This protein binds this small molecule.
Small molecule (SMILES): CC(=O)N[C@H]1[C@H](O[C@H]2[C@H](O)[C@@H](NC(C)=O)CO[C@@H]2CO)O[C@H](CO)[C@@H](O)[C@@H]1O

Sequence of chain 1.A:
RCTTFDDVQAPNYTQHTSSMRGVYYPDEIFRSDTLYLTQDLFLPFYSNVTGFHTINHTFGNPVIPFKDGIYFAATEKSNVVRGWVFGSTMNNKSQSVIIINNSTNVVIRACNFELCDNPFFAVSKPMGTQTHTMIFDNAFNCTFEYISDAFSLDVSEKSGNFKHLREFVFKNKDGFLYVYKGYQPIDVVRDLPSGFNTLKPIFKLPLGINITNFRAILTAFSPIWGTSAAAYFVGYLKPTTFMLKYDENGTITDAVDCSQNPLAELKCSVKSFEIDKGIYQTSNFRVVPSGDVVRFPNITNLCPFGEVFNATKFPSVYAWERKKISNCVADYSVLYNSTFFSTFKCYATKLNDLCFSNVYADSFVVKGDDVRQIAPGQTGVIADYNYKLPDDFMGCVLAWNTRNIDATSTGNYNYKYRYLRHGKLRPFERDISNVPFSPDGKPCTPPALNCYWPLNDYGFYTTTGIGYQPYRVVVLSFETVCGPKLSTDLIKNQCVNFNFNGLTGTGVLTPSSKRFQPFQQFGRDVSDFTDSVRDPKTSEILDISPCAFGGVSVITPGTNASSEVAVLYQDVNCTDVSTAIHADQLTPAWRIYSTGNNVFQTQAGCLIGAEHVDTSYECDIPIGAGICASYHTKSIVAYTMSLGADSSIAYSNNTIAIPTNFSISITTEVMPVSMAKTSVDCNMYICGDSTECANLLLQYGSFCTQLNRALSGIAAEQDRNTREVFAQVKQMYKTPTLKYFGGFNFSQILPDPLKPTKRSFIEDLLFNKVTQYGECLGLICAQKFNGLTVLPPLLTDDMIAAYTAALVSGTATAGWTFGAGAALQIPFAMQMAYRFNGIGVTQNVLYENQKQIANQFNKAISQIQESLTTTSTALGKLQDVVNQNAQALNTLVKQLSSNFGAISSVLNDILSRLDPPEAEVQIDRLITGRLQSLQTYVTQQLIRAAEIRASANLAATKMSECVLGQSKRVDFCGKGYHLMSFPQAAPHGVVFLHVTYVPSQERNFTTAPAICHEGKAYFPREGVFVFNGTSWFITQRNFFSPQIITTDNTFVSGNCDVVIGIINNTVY

Binding-site contacts:
Ligand atom O6 contacts residue ASP1096 of chain 1.A at 3.0 Å (salt-bridge).
Ligand atom N2 contacts residue ASN1103 of chain 1.A at 2.9 Å (h-bond).
Ligand atom C4 contacts residue ASP1096 of chain 1.A at 4.3 Å.
Ligand atom C6 contacts residue CYS1051 of chain 1.A at 4.4 Å (hydrophobic).
Ligand atom C5 contacts residue ASP1096 of chain 1.A at 3.8 Å.
Ligand atom C3 contacts residue ASN1103 of chain 1.A at 3.8 Å.
Ligand atom C5 contacts residue ASN1103 of chain 1.A at 3.7 Å.
Ligand atom C4 contacts residue ASN1103 of chain 1.A at 4.3 Å.
Ligand atom C6 contacts residue ASP1096 of chain 1.A at 3.9 Å.
Ligand atom C1 contacts residue ASN1103 of chain 1.A at 1.4 Å.
Ligand atom O5 contacts residue CYS1051 of chain 1.A at 4.4 Å.
Ligand atom O4 contacts residue ASP1096 of chain 1.A at 3.7 Å.
Ligand atom C2 contacts residue ASN1103 of chain 1.A at 2.5 Å.
Ligand atom C7 contacts residue ASN1103 of chain 1.A at 4.0 Å.
Ligand atom O5 contacts residue ASN1103 of chain 1.A at 2.5 Å (h-bond).